Sequence of chain 2.A:
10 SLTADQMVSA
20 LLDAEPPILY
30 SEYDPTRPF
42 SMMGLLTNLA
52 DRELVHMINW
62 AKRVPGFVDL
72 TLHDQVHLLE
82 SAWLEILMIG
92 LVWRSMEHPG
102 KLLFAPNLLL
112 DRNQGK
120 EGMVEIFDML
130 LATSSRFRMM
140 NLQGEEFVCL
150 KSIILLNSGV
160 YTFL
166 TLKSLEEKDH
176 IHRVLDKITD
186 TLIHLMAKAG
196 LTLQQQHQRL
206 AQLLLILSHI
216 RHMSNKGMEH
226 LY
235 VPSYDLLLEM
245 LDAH

Binding-site contacts:
Ligand atom C13 contacts residue MET122 of chain 2.A at 3.1 Å (hydrophobic).
Ligand atom O1 contacts residue GLU54 of chain 2.A at 2.5 Å (salt-bridge).
Ligand atom C2 contacts residue GLU54 of chain 2.A at 2.9 Å.
Ligand atom C26 contacts residue VAL235 of chain 2.A at 3.8 Å (hydrophobic).
Ligand atom C29 contacts residue VAL235 of chain 2.A at 2.5 Å (hydrophobic).
Ligand atom C14 contacts residue MET122 of chain 2.A at 3.2 Å (hydrophobic).
Ligand atom O1 contacts residue ARG95 of chain 2.A at 2.9 Å (salt-bridge).
Ligand atom C24 contacts residue LEU85 of chain 2.A at 3.9 Å (hydrophobic).
Ligand atom C21 contacts residue TRP84 of chain 2.A at 3.8 Å (hydrophobic).
Ligand atom C20 contacts residue LEU226 of chain 2.A at 3.9 Å (hydrophobic).
Ligand atom N2 contacts residue VAL235 of chain 2.A at 3.2 Å (h-bond).
Ligand atom O3 contacts residue TRP84 of chain 2.A at 3.5 Å.
Ligand atom C1 contacts residue LEU47 of chain 2.A at 3.6 Å (hydrophobic).
Ligand atom C1 contacts residue ALA51 of chain 2.A at 3.9 Å (hydrophobic).
Ligand atom C22 contacts residue LEU88 of chain 2.A at 3.9 Å (hydrophobic).
Ligand atom C14 contacts residue ILE125 of chain 2.A at 3.8 Å (hydrophobic).
Ligand atom C12 contacts residue HIS225 of chain 2.A at 3.6 Å.
Ligand atom C10 contacts residue LEU47 of chain 2.A at 3.8 Å (hydrophobic).
Ligand atom C28 contacts residue ASP52 of chain 2.A at 2.7 Å.
Ligand atom C22 contacts residue ALA51 of chain 2.A at 3.7 Å (hydrophobic).
Ligand atom C24 contacts residue MET89 of chain 2.A at 3.5 Å (hydrophobic).
Ligand atom C19 contacts residue LEU226 of chain 2.A at 3.9 Å (hydrophobic).
Ligand atom C23 contacts residue MET89 of chain 2.A at 3.8 Å (hydrophobic).
Ligand atom C26 contacts residue TRP84 of chain 2.A at 3.8 Å (hydrophobic).
Ligand atom C31 contacts residue PRO236 of chain 2.A at 3.4 Å (hydrophobic).
Ligand atom C27 contacts residue ASP52 of chain 2.A at 2.8 Å.
Ligand atom C31 contacts residue VAL235 of chain 2.A at 3.6 Å (hydrophobic).
Ligand atom C7 contacts residue LEU92 of chain 2.A at 3.9 Å (hydrophobic).
Ligand atom C32 contacts residue LEU240 of chain 2.A at 3.7 Å (hydrophobic).
Ligand atom C13 contacts residue HIS225 of chain 2.A at 3.4 Å.
Ligand atom O1 contacts residue LEU88 of chain 2.A at 3.8 Å.
Ligand atom O2 contacts residue LEU47 of chain 2.A at 3.0 Å.
Ligand atom C3 contacts residue GLU54 of chain 2.A at 3.0 Å.
Ligand atom N2 contacts residue ASP52 of chain 2.A at 3.8 Å.
Ligand atom C4 contacts residue LEU88 of chain 2.A at 3.7 Å (hydrophobic).
Ligand atom C30 contacts residue PRO236 of chain 2.A at 3.4 Å (hydrophobic).
Ligand atom C3 contacts residue ARG95 of chain 2.A at 3.9 Å.
Ligand atom C21 contacts residue ALA51 of chain 2.A at 3.5 Å (hydrophobic).
Ligand atom C30 contacts residue VAL235 of chain 2.A at 3.0 Å (hydrophobic).
Ligand atom O3 contacts residue LEU226 of chain 2.A at 3.4 Å.

A small-molecule ligand and the protein it binds are described below.
Small molecule (SMILES): CCCN1CC[C@@H](COc2ccc([C@@H]3c4ccc(O)cc4CC4(CC4)N3C(=O)c3ccccc3)cc2)C1